Sequence of chain 1.H:
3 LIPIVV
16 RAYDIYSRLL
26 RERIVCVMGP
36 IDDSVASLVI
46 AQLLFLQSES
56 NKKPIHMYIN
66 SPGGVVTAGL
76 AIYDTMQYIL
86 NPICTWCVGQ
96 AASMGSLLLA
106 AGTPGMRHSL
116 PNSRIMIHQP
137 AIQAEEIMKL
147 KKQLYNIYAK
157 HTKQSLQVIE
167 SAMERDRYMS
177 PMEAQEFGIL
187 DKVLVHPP

Binding-site contacts:
Ligand atom F26 contacts residue LEU115 of chain 1.I at 4.0 Å.
Ligand atom C16 contacts residue TRP91 of chain 1.I at 3.6 Å (hydrophobic).
Ligand atom BR1 contacts residue PHE50 of chain 1.H at 3.9 Å.
Ligand atom C20 contacts residue TYR83 of chain 1.H at 3.8 Å (hydrophobic).
Ligand atom C18 contacts residue TRP91 of chain 1.I at 3.5 Å (hydrophobic).
Ligand atom C16 contacts residue TYR63 of chain 1.I at 3.4 Å (hydrophobic).
Ligand atom C14 contacts residue TYR83 of chain 1.H at 4.0 Å (hydrophobic).
Ligand atom C2 contacts residue GLU27 of chain 1.I at 3.6 Å.
Ligand atom C2 contacts residue SER53 of chain 1.H at 3.7 Å.
Ligand atom C6 contacts residue SER53 of chain 1.H at 3.4 Å.
Ligand atom C14 contacts residue LEU49 of chain 1.H at 4.0 Å (hydrophobic).
Ligand atom C22 contacts residue THR80 of chain 1.H at 3.6 Å.
Ligand atom C23 contacts residue TYR63 of chain 1.I at 4.1 Å (hydrophobic).
Ligand atom F25 contacts residue ILE45 of chain 1.H at 3.9 Å.
Ligand atom C19 contacts residue TYR63 of chain 1.I at 3.9 Å (hydrophobic).
Ligand atom C17 contacts residue TYR63 of chain 1.I at 3.5 Å (hydrophobic).
Ligand atom C13 contacts residue TYR63 of chain 1.I at 3.3 Å (hydrophobic).
Ligand atom F25 contacts residue TYR63 of chain 1.I at 3.7 Å.
Ligand atom F25 contacts residue VAL93 of chain 1.I at 3.8 Å.
Ligand atom BR1 contacts residue ARG23 of chain 1.I at 4.1 Å.
Ligand atom C3 contacts residue LEU49 of chain 1.H at 4.1 Å (hydrophobic).
Ligand atom C7 contacts residue SER53 of chain 1.H at 3.2 Å.
Ligand atom N12 contacts residue TYR63 of chain 1.I at 3.8 Å.
Ligand atom C24 contacts residue TYR63 of chain 1.I at 3.4 Å (hydrophobic).
Ligand atom C7 contacts residue GLU27 of chain 1.I at 3.5 Å.
Ligand atom C6 contacts residue GLU27 of chain 1.I at 4.0 Å.
Ligand atom C4 contacts residue ILE29 of chain 1.I at 4.1 Å (hydrophobic).
Ligand atom BR1 contacts residue GLU27 of chain 1.I at 4.0 Å.
Ligand atom C18 contacts residue TYR63 of chain 1.I at 3.7 Å (hydrophobic).
Ligand atom BR1 contacts residue SER53 of chain 1.H at 4.0 Å.
Ligand atom N15 contacts residue TYR63 of chain 1.I at 2.7 Å (h-bond).
Ligand atom BR1 contacts residue LEU24 of chain 1.I at 3.9 Å.
Ligand atom F26 contacts residue TYR83 of chain 1.H at 3.3 Å.
Ligand atom C17 contacts residue HIS61 of chain 1.I at 3.9 Å.
Ligand atom C19 contacts residue TRP91 of chain 1.I at 4.0 Å (hydrophobic).
Ligand atom F26 contacts residue THR80 of chain 1.H at 3.6 Å.
Ligand atom C14 contacts residue TYR63 of chain 1.I at 3.4 Å (hydrophobic).
Ligand atom O11 contacts residue ILE29 of chain 1.I at 3.9 Å.
Ligand atom C16 contacts residue HIS61 of chain 1.I at 4.0 Å.
Ligand atom C13 contacts residue LEU49 of chain 1.H at 4.1 Å (hydrophobic).

Sequence of chain 1.I:
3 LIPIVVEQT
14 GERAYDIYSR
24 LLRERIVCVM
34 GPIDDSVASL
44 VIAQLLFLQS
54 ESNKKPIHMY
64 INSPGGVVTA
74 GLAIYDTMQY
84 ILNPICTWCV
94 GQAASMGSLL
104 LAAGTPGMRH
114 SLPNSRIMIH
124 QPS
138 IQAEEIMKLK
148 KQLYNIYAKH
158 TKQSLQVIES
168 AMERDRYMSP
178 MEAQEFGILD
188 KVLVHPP

A protein and the small-molecule ligand that binds it are described below.
Small molecule (SMILES): O=C(NCc1ccc(Br)cc1)N1CCN(Cc2cc(F)cc(F)c2)CC1